Sequence of chain 1.C:
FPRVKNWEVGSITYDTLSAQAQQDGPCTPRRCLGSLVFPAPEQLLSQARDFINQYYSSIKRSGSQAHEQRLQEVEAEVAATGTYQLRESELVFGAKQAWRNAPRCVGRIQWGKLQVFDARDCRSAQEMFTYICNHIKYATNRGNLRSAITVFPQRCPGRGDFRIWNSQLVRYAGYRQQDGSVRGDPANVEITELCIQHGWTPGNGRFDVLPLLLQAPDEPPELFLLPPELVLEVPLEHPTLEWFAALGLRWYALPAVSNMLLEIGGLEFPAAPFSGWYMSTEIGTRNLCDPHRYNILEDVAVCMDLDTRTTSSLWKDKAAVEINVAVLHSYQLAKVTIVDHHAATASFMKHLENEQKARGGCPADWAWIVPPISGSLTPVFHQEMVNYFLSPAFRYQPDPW

Binding-site contacts:
Ligand atom N34 contacts residue H4B1 of chain 1.Y at 3.5 Å (h-bond).
Ligand atom N01 contacts residue HEM1 of chain 1.X at 3.6 Å.
Ligand atom C23 contacts residue HEM1 of chain 1.X at 3.4 Å.
Ligand atom N28 contacts residue TYR435 of chain 1.C at 3.4 Å.
Ligand atom N28 contacts residue ASN298 of chain 1.C at 3.0 Å (h-bond).
Ligand atom N02 contacts residue MET318 of chain 1.C at 3.9 Å.
Ligand atom C09 contacts residue GLU321 of chain 1.C at 3.6 Å.
Ligand atom C11 contacts residue GLY315 of chain 1.C at 3.7 Å.
Ligand atom C25 contacts residue HEM1 of chain 1.X at 3.1 Å.
Ligand atom C31 contacts residue HEM1 of chain 1.X at 3.9 Å.
Ligand atom C22 contacts residue HEM1 of chain 1.X at 3.4 Å.
Ligand atom C23 contacts residue TYR435 of chain 1.C at 3.6 Å (hydrophobic).
Ligand atom N02 contacts residue HEM1 of chain 1.X at 3.2 Å.
Ligand atom C04 contacts residue HEM1 of chain 1.X at 3.9 Å.
Ligand atom C12 contacts residue HEM1 of chain 1.X at 3.5 Å.
Ligand atom N02 contacts residue TRP316 of chain 1.C at 3.0 Å (h-bond).
Ligand atom C11 contacts residue SER314 of chain 1.C at 3.9 Å.
Ligand atom N01 contacts residue GLU321 of chain 1.C at 3.2 Å (salt-bridge).
Ligand atom C10 contacts residue HEM1 of chain 1.X at 3.8 Å.
Ligand atom C08 contacts residue HEM1 of chain 1.X at 3.8 Å.
Ligand atom N34 contacts residue HEM1 of chain 1.X at 3.1 Å (h-bond).
Ligand atom N28 contacts residue MET299 of chain 1.C at 3.8 Å.
Ligand atom C10 contacts residue GLU321 of chain 1.C at 3.9 Å.
Ligand atom C31 contacts residue TRP407 of chain 1.C at 3.9 Å (hydrophobic).
Ligand atom C02 contacts residue GLU321 of chain 1.C at 3.4 Å.
Ligand atom C11 contacts residue HEM1 of chain 1.X at 3.6 Å.
Ligand atom N02 contacts residue GLU321 of chain 1.C at 2.7 Å (salt-bridge).
Ligand atom C27 contacts residue TYR435 of chain 1.C at 3.4 Å (hydrophobic).
Ligand atom C24 contacts residue HEM1 of chain 1.X at 3.2 Å.
Ligand atom C26 contacts residue HEM1 of chain 1.X at 3.0 Å.
Ligand atom C02 contacts residue HEM1 of chain 1.X at 3.4 Å.
Ligand atom C35 contacts residue HEM1 of chain 1.X at 3.9 Å.
Ligand atom C07 contacts residue VAL296 of chain 1.C at 3.3 Å (hydrophobic).
Ligand atom N02 contacts residue TYR317 of chain 1.C at 3.8 Å.
Ligand atom C27 contacts residue ASN298 of chain 1.C at 3.5 Å.
Ligand atom C03 contacts residue HEM1 of chain 1.X at 3.3 Å.
Ligand atom C21 contacts residue HEM1 of chain 1.X at 3.2 Å.
Ligand atom C06 contacts residue VAL296 of chain 1.C at 3.5 Å (hydrophobic).
Ligand atom C09 contacts residue HEM1 of chain 1.X at 3.4 Å.
Ligand atom C24 contacts residue TYR435 of chain 1.C at 3.4 Å (hydrophobic).

A protein and the small-molecule ligand that binds it are described below.
Small molecule (SMILES): CN[C@@H](C)Cc1cc(C#N)cc(OCc2ccc3c(C)cc(N)nc3c2)c1